Sequence of chain 1.A:
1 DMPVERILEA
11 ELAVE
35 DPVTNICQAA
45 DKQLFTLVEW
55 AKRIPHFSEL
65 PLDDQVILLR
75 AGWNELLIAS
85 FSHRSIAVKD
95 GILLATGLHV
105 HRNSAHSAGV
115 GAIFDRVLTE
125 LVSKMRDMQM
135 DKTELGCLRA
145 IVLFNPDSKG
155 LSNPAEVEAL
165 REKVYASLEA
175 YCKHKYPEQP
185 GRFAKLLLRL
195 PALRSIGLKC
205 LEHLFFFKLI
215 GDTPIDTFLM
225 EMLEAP

Binding-site contacts:
Ligand atom C contacts residue GLU225 of chain 1.A at 3.9 Å.
Ligand atom CG contacts residue GLU225 of chain 1.A at 3.9 Å.
Ligand atom C contacts residue VAL52 of chain 1.A at 3.9 Å (hydrophobic).
Ligand atom C contacts residue GLU225 of chain 1.A at 3.4 Å.
Ligand atom CB contacts residue VAL52 of chain 1.A at 3.9 Å (hydrophobic).
Ligand atom CG1 contacts residue GLU225 of chain 1.A at 3.2 Å.
Ligand atom NE2 contacts residue VAL70 of chain 1.A at 3.5 Å.
Ligand atom CA contacts residue GLU225 of chain 1.A at 3.9 Å.
Ligand atom CA contacts residue LYS56 of chain 1.A at 3.9 Å.
Ligand atom CD1 contacts residue PHE222 of chain 1.A at 4.0 Å (hydrophobic).
Ligand atom CD1 contacts residue GLN69 of chain 1.A at 4.0 Å.
Ligand atom CD1 contacts residue VAL70 of chain 1.A at 3.6 Å (hydrophobic).
Ligand atom OD1 contacts residue LYS56 of chain 1.A at 3.5 Å (salt-bridge).
Ligand atom O contacts residue LYS56 of chain 1.A at 2.9 Å (salt-bridge).
Ligand atom CA contacts residue GLU225 of chain 1.A at 3.4 Å.
Ligand atom CB contacts residue LEU66 of chain 1.A at 3.7 Å (hydrophobic).
Ligand atom CD2 contacts residue ARG74 of chain 1.A at 3.9 Å.
Ligand atom CD2 contacts residue LEU73 of chain 1.A at 4.0 Å (hydrophobic).
Ligand atom CD1 contacts residue VAL52 of chain 1.A at 3.7 Å (hydrophobic).
Ligand atom CB contacts residue GLU225 of chain 1.A at 3.1 Å.
Ligand atom CD1 contacts residue THR221 of chain 1.A at 3.7 Å.
Ligand atom CD1 contacts residue LEU73 of chain 1.A at 3.7 Å (hydrophobic).
Ligand atom CD1 contacts residue GLU225 of chain 1.A at 3.7 Å.
Ligand atom CB contacts residue GLU225 of chain 1.A at 2.8 Å.
Ligand atom CD1 contacts residue PHE49 of chain 1.A at 3.4 Å (hydrophobic).
Ligand atom N contacts residue GLU225 of chain 1.A at 3.0 Å (salt-bridge).
Ligand atom C contacts residue LYS56 of chain 1.A at 4.0 Å.
Ligand atom N contacts residue GLU225 of chain 1.A at 2.4 Å (salt-bridge).
Ligand atom CD1 contacts residue LEU66 of chain 1.A at 3.9 Å (hydrophobic).
Ligand atom CE1 contacts residue VAL70 of chain 1.A at 3.7 Å (hydrophobic).
Ligand atom CD1 contacts residue PHE222 of chain 1.A at 3.3 Å (hydrophobic).
Ligand atom O contacts residue VAL52 of chain 1.A at 3.8 Å.
Ligand atom CD2 contacts residue VAL70 of chain 1.A at 3.5 Å (hydrophobic).
Ligand atom CB contacts residue GLU225 of chain 1.A at 3.6 Å.
Ligand atom CA contacts residue GLU225 of chain 1.A at 3.3 Å.
Ligand atom N contacts residue GLU225 of chain 1.A at 3.6 Å.
Ligand atom CD2 contacts residue GLN69 of chain 1.A at 3.7 Å.
Ligand atom CD2 contacts residue VAL70 of chain 1.A at 3.9 Å (hydrophobic).
Ligand atom ND1 contacts residue LEU66 of chain 1.A at 4.0 Å.
Ligand atom CD2 contacts residue VAL52 of chain 1.A at 3.8 Å (hydrophobic).

This protein binds this small molecule.
Small molecule (SMILES): CC[C@H](C)[C@H](NC(=O)[C@@H](N)CCCCN)C(=O)N[C@@H](CC(C)C)C(=O)N[C@@H](Cc1cnc[nH]1)C(=O)N[C@@H](CCCN=C(N)N)C(=O)N[C@@H](CC(C)C)C(=O)N[C@@H](CC(C)C)C(=O)N[C@@H](CCC(N)=O)C(=O)N[C@H](C=O)CC(=O)O